Sequence of chain 17.A:
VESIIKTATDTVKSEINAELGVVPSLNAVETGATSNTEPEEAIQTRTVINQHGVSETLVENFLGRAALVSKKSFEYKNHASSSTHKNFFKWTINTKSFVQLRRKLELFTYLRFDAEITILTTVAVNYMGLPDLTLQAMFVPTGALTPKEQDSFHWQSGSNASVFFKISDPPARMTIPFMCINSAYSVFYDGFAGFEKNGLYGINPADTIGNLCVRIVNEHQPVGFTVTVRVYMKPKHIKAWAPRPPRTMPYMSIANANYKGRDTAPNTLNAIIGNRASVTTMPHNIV

Binding-site contacts:
Ligand atom C2 contacts residue ASP91 of chain 17.C at 3.2 Å.
Ligand atom N5 contacts residue ASN275 of chain 17.A at 3.4 Å (h-bond).
Ligand atom C6 contacts residue ALA273 of chain 17.A at 3.8 Å (hydrophobic).
Ligand atom O4 contacts residue ARG95 of chain 17.C at 3.5 Å.
Ligand atom C4 contacts residue ASN275 of chain 17.A at 3.7 Å.
Ligand atom C1 contacts residue ARG104 of chain 17.C at 3.8 Å.
Ligand atom C6 contacts residue ASN283 of chain 17.A at 3.8 Å.
Ligand atom O4 contacts residue ASP232 of chain 17.C at 2.8 Å (salt-bridge).
Ligand atom O4 contacts residue PRO231 of chain 17.C at 3.9 Å.
Ligand atom O2 contacts residue ASP91 of chain 17.C at 2.5 Å (salt-bridge).
Ligand atom O6 contacts residue PRO274 of chain 17.A at 3.6 Å.
Ligand atom C3 contacts residue ARG104 of chain 17.C at 3.8 Å.
Ligand atom C5 contacts residue ASN275 of chain 17.A at 3.5 Å.
Ligand atom C10 contacts residue PRO231 of chain 17.C at 3.8 Å (hydrophobic).
Ligand atom O5 contacts residue ASN283 of chain 17.A at 3.7 Å.
Ligand atom O6 contacts residue GLY282 of chain 17.A at 3.5 Å.
Ligand atom C5 contacts residue GLY282 of chain 17.A at 3.8 Å.
Ligand atom C5 contacts residue ASN283 of chain 17.A at 3.8 Å.
Ligand atom C4 contacts residue PRO231 of chain 17.C at 3.6 Å (hydrophobic).
Ligand atom O2 contacts residue GLY282 of chain 17.A at 3.8 Å.
Ligand atom O6 contacts residue ASN283 of chain 17.A at 3.0 Å (h-bond).
Ligand atom C10 contacts residue ASN275 of chain 17.A at 3.3 Å.
Ligand atom C5 contacts residue PRO231 of chain 17.C at 3.7 Å (hydrophobic).
Ligand atom O7 contacts residue PRO274 of chain 17.A at 3.6 Å.
Ligand atom C11 contacts residue PRO231 of chain 17.C at 3.5 Å (hydrophobic).
Ligand atom C11 contacts residue ASP232 of chain 17.C at 3.6 Å.
Ligand atom C5 contacts residue PRO274 of chain 17.A at 3.9 Å (hydrophobic).
Ligand atom O10 contacts residue ASN275 of chain 17.A at 3.0 Å (h-bond).
Ligand atom O1B contacts residue ARG104 of chain 17.C at 3.0 Å (salt-bridge).
Ligand atom N5 contacts residue PRO231 of chain 17.C at 3.0 Å (h-bond).
Ligand atom O4 contacts residue ASN275 of chain 17.A at 3.0 Å (h-bond).
Ligand atom C1 contacts residue ASN283 of chain 17.A at 3.4 Å.
Ligand atom O10 contacts residue ARG270 of chain 17.A at 3.6 Å.
Ligand atom O6 contacts residue ALA273 of chain 17.A at 3.7 Å.
Ligand atom C6 contacts residue GLY282 of chain 17.A at 3.6 Å.
Ligand atom C11 contacts residue ILE233 of chain 17.C at 3.6 Å (hydrophobic).
Ligand atom C11 contacts residue GLY234 of chain 17.C at 3.8 Å.
Ligand atom O3 contacts residue ASP91 of chain 17.C at 3.5 Å.
Ligand atom O2 contacts residue PRO274 of chain 17.A at 3.4 Å.
Ligand atom C4 contacts residue ASP232 of chain 17.C at 3.4 Å.

This small molecule binds to this protein.
Small molecule (SMILES): CC(=O)N[C@@H]1[C@@H](O)[C@H](O[C@@H]2O[C@H](CO)[C@H](O)[C@H](O[C@]3(C(=O)O)C[C@H](O)[C@@H](NC(C)=O)[C@H]([C@H](O)[C@H](O)CO)O3)[C@H]2O)[C@@H](CO)O[C@H]1O

Sequence of chain 17.C:
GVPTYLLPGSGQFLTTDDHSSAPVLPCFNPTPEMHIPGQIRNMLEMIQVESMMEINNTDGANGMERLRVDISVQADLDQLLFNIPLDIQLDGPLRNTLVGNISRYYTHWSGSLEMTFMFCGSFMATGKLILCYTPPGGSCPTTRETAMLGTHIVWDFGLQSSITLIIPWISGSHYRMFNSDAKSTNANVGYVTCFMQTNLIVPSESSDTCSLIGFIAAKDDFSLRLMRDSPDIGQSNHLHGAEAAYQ